A small-molecule ligand and the protein it binds are described below.
Small molecule (SMILES): CC(=O)N[C@H]1[C@H](O[C@H]2[C@H](O)[C@@H](NC(C)=O)CO[C@@H]2CO)O[C@H](CO)[C@@H](O[C@@H]2O[C@H](CO)[C@@H](O)[C@H](O)[C@@H]2O)[C@@H]1O

Sequence of chain 1.A:
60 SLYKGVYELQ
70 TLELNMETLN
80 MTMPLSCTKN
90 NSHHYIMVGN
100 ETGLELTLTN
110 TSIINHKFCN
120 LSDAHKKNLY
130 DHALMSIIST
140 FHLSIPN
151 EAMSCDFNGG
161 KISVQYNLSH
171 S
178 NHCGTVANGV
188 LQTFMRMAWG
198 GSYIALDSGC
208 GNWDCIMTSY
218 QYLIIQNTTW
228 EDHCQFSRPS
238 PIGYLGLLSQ

Binding-site contacts:
Ligand atom C6 contacts residue SER169 of chain 1.A at 3.1 Å.
Ligand atom O7 contacts residue ASN167 of chain 1.A at 3.0 Å (h-bond).
Ligand atom C1 contacts residue ASN167 of chain 1.A at 1.4 Å.
Ligand atom O7 contacts residue NAG2 of chain 1.O at 4.4 Å.
Ligand atom O6 contacts residue SER169 of chain 1.A at 3.9 Å.
Ligand atom O7 contacts residue TYR219 of chain 1.A at 4.0 Å.
Ligand atom N2 contacts residue TYR219 of chain 1.A at 2.8 Å (h-bond).
Ligand atom C8 contacts residue TYR219 of chain 1.A at 3.3 Å (hydrophobic).
Ligand atom O5 contacts residue SER169 of chain 1.A at 3.2 Å (h-bond).
Ligand atom C8 contacts residue NAG1 of chain 1.O at 4.3 Å.
Ligand atom C8 contacts residue ASN114 of chain 1.A at 3.8 Å.
Ligand atom C3 contacts residue TYR219 of chain 1.A at 4.2 Å (hydrophobic).
Ligand atom O7 contacts residue NAG1 of chain 1.O at 4.3 Å.
Ligand atom C7 contacts residue TYR219 of chain 1.A at 3.4 Å (hydrophobic).
Ligand atom N2 contacts residue ASN167 of chain 1.A at 2.8 Å (h-bond).
Ligand atom C4 contacts residue ASN167 of chain 1.A at 4.3 Å.
Ligand atom C8 contacts residue NAG2 of chain 1.O at 3.7 Å.
Ligand atom C3 contacts residue ASN167 of chain 1.A at 3.8 Å.
Ligand atom O5 contacts residue ASN167 of chain 1.A at 2.5 Å (h-bond).
Ligand atom O7 contacts residue GLN165 of chain 1.A at 4.3 Å.
Ligand atom C2 contacts residue TYR219 of chain 1.A at 4.0 Å (hydrophobic).
Ligand atom C7 contacts residue ASN167 of chain 1.A at 3.3 Å.
Ligand atom C7 contacts residue GLN165 of chain 1.A at 4.5 Å.
Ligand atom C5 contacts residue ASN167 of chain 1.A at 3.7 Å.
Ligand atom C8 contacts residue GLN165 of chain 1.A at 4.4 Å.
Ligand atom C1 contacts residue SER169 of chain 1.A at 4.1 Å.
Ligand atom C5 contacts residue SER169 of chain 1.A at 3.7 Å.
Ligand atom C8 contacts residue SER111 of chain 1.A at 4.0 Å.
Ligand atom C2 contacts residue ASN167 of chain 1.A at 2.5 Å.